A small-molecule ligand and the protein it binds are described below.
Small molecule (SMILES): COc1ccc(N(C)c2nc(C)nc3ccccc23)cc1

Sequence of chain 1.B:
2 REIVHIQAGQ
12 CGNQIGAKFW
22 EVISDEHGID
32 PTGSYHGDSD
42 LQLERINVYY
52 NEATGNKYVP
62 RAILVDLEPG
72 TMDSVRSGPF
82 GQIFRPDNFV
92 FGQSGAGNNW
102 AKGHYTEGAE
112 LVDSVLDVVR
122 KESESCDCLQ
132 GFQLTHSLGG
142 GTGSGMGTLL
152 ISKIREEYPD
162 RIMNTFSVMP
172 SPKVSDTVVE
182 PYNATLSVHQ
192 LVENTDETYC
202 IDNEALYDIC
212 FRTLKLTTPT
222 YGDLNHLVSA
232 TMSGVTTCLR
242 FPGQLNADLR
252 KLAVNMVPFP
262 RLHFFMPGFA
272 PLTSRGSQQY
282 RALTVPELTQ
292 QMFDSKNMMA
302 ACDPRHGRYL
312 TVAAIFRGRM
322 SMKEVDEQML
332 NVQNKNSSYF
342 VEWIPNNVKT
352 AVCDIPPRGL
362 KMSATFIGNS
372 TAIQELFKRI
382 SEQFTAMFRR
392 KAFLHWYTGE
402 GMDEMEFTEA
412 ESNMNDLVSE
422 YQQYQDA

Sequence of chain 1.A:
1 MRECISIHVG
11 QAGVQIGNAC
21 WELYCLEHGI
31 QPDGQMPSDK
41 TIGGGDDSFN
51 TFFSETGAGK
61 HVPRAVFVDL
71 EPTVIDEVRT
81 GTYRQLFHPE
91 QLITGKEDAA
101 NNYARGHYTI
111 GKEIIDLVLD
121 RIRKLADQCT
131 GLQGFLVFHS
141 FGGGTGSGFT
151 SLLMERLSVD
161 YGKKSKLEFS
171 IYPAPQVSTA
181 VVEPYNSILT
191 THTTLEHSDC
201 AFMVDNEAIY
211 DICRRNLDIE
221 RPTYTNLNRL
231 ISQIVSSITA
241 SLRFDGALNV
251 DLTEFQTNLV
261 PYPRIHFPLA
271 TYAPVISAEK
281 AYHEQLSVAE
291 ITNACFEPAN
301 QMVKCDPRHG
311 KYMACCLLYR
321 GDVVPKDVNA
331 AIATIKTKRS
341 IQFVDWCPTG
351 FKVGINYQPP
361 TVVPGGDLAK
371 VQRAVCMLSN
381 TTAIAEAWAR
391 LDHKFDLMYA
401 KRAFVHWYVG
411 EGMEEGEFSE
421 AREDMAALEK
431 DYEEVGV

Binding-site contacts:
Ligand atom C21 contacts residue ASN256 of chain 1.B at 3.8 Å.
Ligand atom C01 contacts residue THR312 of chain 1.B at 3.9 Å.
Ligand atom C08 contacts residue LEU253 of chain 1.B at 3.8 Å (hydrophobic).
Ligand atom C16 contacts residue ALA315 of chain 1.B at 3.3 Å (hydrophobic).
Ligand atom C21 contacts residue ALA314 of chain 1.B at 4.0 Å (hydrophobic).
Ligand atom C08 contacts residue LYS252 of chain 1.B at 3.7 Å.
Ligand atom C12 contacts residue ALA248 of chain 1.B at 3.9 Å (hydrophobic).
Ligand atom C12 contacts residue LEU253 of chain 1.B at 3.9 Å (hydrophobic).
Ligand atom C03 contacts residue LYS350 of chain 1.B at 3.6 Å.
Ligand atom C14 contacts residue CYS239 of chain 1.B at 3.8 Å (hydrophobic).
Ligand atom C18 contacts residue LEU246 of chain 1.B at 3.9 Å (hydrophobic).
Ligand atom C05 contacts residue ASN256 of chain 1.B at 3.8 Å.
Ligand atom C01 contacts residue ASN256 of chain 1.B at 3.7 Å.
Ligand atom C04 contacts residue LYS350 of chain 1.B at 3.6 Å.
Ligand atom C03 contacts residue ASN256 of chain 1.B at 3.6 Å.
Ligand atom C20 contacts residue ALA314 of chain 1.B at 3.9 Å (hydrophobic).
Ligand atom C18 contacts residue ALA314 of chain 1.B at 4.0 Å (hydrophobic).
Ligand atom C12 contacts residue LEU240 of chain 1.B at 3.6 Å (hydrophobic).
Ligand atom C17 contacts residue ALA315 of chain 1.B at 3.9 Å (hydrophobic).
Ligand atom C16 contacts residue ALA352 of chain 1.B at 3.7 Å (hydrophobic).
Ligand atom C05 contacts residue THR179 of chain 1.A at 3.4 Å.
Ligand atom C04 contacts residue ASN256 of chain 1.B at 3.6 Å.
Ligand atom C11 contacts residue ALA248 of chain 1.B at 3.8 Å (hydrophobic).
Ligand atom C08 contacts residue LEU246 of chain 1.B at 3.8 Å (hydrophobic).
Ligand atom C04 contacts residue THR179 of chain 1.A at 3.7 Å.
Ligand atom C11 contacts residue LEU253 of chain 1.B at 3.6 Å (hydrophobic).
Ligand atom C01 contacts residue ASN348 of chain 1.B at 3.3 Å.
Ligand atom C21 contacts residue MET257 of chain 1.B at 3.7 Å (hydrophobic).
Ligand atom O02 contacts residue VAL181 of chain 1.A at 4.0 Å.
Ligand atom N13 contacts residue CYS239 of chain 1.B at 3.5 Å.
Ligand atom C01 contacts residue VAL313 of chain 1.B at 3.5 Å (hydrophobic).
Ligand atom C11 contacts residue CYS239 of chain 1.B at 3.9 Å (hydrophobic).
Ligand atom O02 contacts residue LYS350 of chain 1.B at 3.5 Å.
Ligand atom N10 contacts residue ALA248 of chain 1.B at 3.7 Å.
Ligand atom N10 contacts residue LEU253 of chain 1.B at 3.5 Å.
Ligand atom C09 contacts residue LEU253 of chain 1.B at 4.0 Å (hydrophobic).
Ligand atom C15 contacts residue CYS239 of chain 1.B at 3.5 Å (hydrophobic).
Ligand atom O02 contacts residue ASN256 of chain 1.B at 4.0 Å.
Ligand atom C17 contacts residue ALA314 of chain 1.B at 3.9 Å (hydrophobic).
Ligand atom C17 contacts residue LYS350 of chain 1.B at 3.5 Å.